Sequence of chain 1.A:
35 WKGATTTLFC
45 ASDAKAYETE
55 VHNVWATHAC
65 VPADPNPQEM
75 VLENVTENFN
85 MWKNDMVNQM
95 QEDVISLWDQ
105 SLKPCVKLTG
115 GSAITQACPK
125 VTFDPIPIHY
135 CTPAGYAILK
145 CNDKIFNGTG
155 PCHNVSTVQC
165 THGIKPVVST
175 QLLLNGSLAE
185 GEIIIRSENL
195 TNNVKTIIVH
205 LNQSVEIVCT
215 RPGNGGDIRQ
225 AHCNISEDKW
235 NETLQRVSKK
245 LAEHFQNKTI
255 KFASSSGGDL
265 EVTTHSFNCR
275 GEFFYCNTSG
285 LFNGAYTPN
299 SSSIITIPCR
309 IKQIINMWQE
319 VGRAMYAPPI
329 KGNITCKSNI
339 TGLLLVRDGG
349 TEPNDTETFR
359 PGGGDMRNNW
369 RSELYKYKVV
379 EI

Binding-site contacts:
Ligand atom C6 contacts residue LYS169 of chain 1.A at 3.8 Å.
Ligand atom C5 contacts residue ASN179 of chain 1.A at 3.7 Å.
Ligand atom C3 contacts residue CYS334 of chain 1.A at 4.3 Å (hydrophobic).
Ligand atom C3 contacts residue ASP128 of chain 1.A at 4.4 Å.
Ligand atom C5 contacts residue LYS169 of chain 1.A at 4.3 Å.
Ligand atom C8 contacts residue VAL171 of chain 1.A at 4.3 Å (hydrophobic).
Ligand atom O3 contacts residue ASP128 of chain 1.A at 4.0 Å.
Ligand atom O7 contacts residue ASN272 of chain 1.A at 4.4 Å.
Ligand atom O7 contacts residue PRO129 of chain 1.A at 3.7 Å.
Ligand atom O5 contacts residue ASN179 of chain 1.A at 2.6 Å (h-bond).
Ligand atom N2 contacts residue SER336 of chain 1.A at 3.4 Å (h-bond).
Ligand atom C6 contacts residue LYS335 of chain 1.A at 4.3 Å.
Ligand atom O6 contacts residue ASN179 of chain 1.A at 4.2 Å.
Ligand atom C6 contacts residue ASN179 of chain 1.A at 3.8 Å.
Ligand atom C5 contacts residue LYS335 of chain 1.A at 3.4 Å.
Ligand atom C7 contacts residue ASN272 of chain 1.A at 4.5 Å.
Ligand atom C1 contacts residue ASN179 of chain 1.A at 2.8 Å.
Ligand atom C8 contacts residue ASN272 of chain 1.A at 3.8 Å.
Ligand atom O5 contacts residue NAG1 of chain 1.J at 4.4 Å.
Ligand atom C8 contacts residue PHE271 of chain 1.A at 4.2 Å (hydrophobic).
Ligand atom C6 contacts residue NAG1 of chain 1.J at 3.9 Å.
Ligand atom C5 contacts residue NAG1 of chain 1.J at 4.4 Å.
Ligand atom N2 contacts residue CYS334 of chain 1.A at 4.2 Å.
Ligand atom C4 contacts residue ASP128 of chain 1.A at 4.0 Å.
Ligand atom O5 contacts residue LYS335 of chain 1.A at 4.2 Å.
Ligand atom C8 contacts residue SER336 of chain 1.A at 4.1 Å.
Ligand atom O5 contacts residue LYS169 of chain 1.A at 3.5 Å (salt-bridge).
Ligand atom O7 contacts residue VAL171 of chain 1.A at 4.2 Å.
Ligand atom O3 contacts residue CYS334 of chain 1.A at 3.4 Å (h-bond).
Ligand atom C4 contacts residue LYS335 of chain 1.A at 3.8 Å.
Ligand atom O4 contacts residue LYS335 of chain 1.A at 3.9 Å.
Ligand atom C1 contacts residue SER336 of chain 1.A at 4.2 Å.
Ligand atom C2 contacts residue SER336 of chain 1.A at 4.3 Å.
Ligand atom O6 contacts residue LYS169 of chain 1.A at 3.0 Å (salt-bridge).
Ligand atom C1 contacts residue LYS335 of chain 1.A at 4.1 Å.
Ligand atom C8 contacts residue LEU178 of chain 1.A at 3.6 Å (hydrophobic).
Ligand atom C2 contacts residue ASN179 of chain 1.A at 4.2 Å.
Ligand atom C2 contacts residue LYS335 of chain 1.A at 4.2 Å.
Ligand atom C3 contacts residue LYS335 of chain 1.A at 3.5 Å.
Ligand atom C7 contacts residue SER336 of chain 1.A at 4.3 Å.

The small molecule below binds the protein below.
Small molecule (SMILES): CC(=O)N[C@@H]1[C@@H](O)[C@H](O)[C@@H](CO)O[C@H]1O